Sequence of chain 1.C:
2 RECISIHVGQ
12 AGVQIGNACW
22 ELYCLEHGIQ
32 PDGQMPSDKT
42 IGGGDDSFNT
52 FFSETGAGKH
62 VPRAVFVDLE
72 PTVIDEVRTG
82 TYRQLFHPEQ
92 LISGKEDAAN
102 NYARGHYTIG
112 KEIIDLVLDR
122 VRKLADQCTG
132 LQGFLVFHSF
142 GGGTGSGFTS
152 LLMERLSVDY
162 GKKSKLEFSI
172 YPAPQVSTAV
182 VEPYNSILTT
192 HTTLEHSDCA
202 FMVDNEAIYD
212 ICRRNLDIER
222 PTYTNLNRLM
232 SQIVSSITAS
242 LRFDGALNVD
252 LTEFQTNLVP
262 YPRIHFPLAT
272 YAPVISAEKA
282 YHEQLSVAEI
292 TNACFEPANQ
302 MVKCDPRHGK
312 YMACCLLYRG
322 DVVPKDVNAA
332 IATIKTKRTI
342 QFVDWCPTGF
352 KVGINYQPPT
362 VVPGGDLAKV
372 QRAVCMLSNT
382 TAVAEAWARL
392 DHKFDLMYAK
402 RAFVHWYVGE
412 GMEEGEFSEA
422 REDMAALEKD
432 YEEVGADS

Binding-site contacts:
Ligand atom C4 contacts residue VAL236 of chain 1.D at 3.8 Å (hydrophobic).
Ligand atom C19 contacts residue ASN256 of chain 1.D at 3.8 Å.
Ligand atom O1 contacts residue ALA314 of chain 1.D at 3.4 Å.
Ligand atom C3 contacts residue LEU253 of chain 1.D at 3.8 Å (hydrophobic).
Ligand atom S1 contacts residue THR179 of chain 1.C at 3.8 Å.
Ligand atom O3 contacts residue LEU240 of chain 1.D at 3.5 Å (h-bond).
Ligand atom C20 contacts residue LEU253 of chain 1.D at 3.6 Å (hydrophobic).
Ligand atom O3 contacts residue CYS239 of chain 1.D at 3.3 Å.
Ligand atom C17 contacts residue LYS350 of chain 1.D at 3.9 Å.
Ligand atom C17 contacts residue ASN256 of chain 1.D at 3.1 Å.
Ligand atom C18 contacts residue VAL313 of chain 1.D at 3.0 Å (hydrophobic).
Ligand atom O1 contacts residue LEU253 of chain 1.D at 3.6 Å.
Ligand atom O6 contacts residue ASN256 of chain 1.D at 3.4 Å (h-bond).
Ligand atom C13 contacts residue SER178 of chain 1.C at 3.9 Å.
Ligand atom O5 contacts residue VAL181 of chain 1.C at 3.9 Å.
Ligand atom C13 contacts residue THR179 of chain 1.C at 3.9 Å.
Ligand atom C1 contacts residue LEU253 of chain 1.D at 3.3 Å (hydrophobic).
Ligand atom C6 contacts residue CYS239 of chain 1.D at 3.0 Å (hydrophobic).
Ligand atom C5 contacts residue ALA248 of chain 1.D at 3.7 Å (hydrophobic).
Ligand atom C7 contacts residue ALA248 of chain 1.D at 3.2 Å (hydrophobic).
Ligand atom O2 contacts residue VAL316 of chain 1.D at 3.9 Å.
Ligand atom C8 contacts residue LEU253 of chain 1.D at 3.9 Å (hydrophobic).
Ligand atom C21 contacts residue LEU253 of chain 1.D at 3.8 Å (hydrophobic).
Ligand atom C2 contacts residue ALA314 of chain 1.D at 3.5 Å (hydrophobic).
Ligand atom C16 contacts residue LYS350 of chain 1.D at 3.6 Å.
Ligand atom O5 contacts residue ASN256 of chain 1.D at 3.0 Å (h-bond).
Ligand atom C9 contacts residue LEU253 of chain 1.D at 3.6 Å (hydrophobic).
Ligand atom C22 contacts residue LEU253 of chain 1.D at 3.3 Å (hydrophobic).
Ligand atom C18 contacts residue ALA314 of chain 1.D at 3.9 Å (hydrophobic).
Ligand atom C18 contacts residue MET257 of chain 1.D at 3.5 Å (hydrophobic).
Ligand atom O6 contacts residue VAL181 of chain 1.C at 3.4 Å.
Ligand atom C9 contacts residue LYS252 of chain 1.D at 3.5 Å.
Ligand atom O3 contacts residue ALA248 of chain 1.D at 3.1 Å.
Ligand atom C4 contacts residue ILE368 of chain 1.D at 3.3 Å (hydrophobic).
Ligand atom O5 contacts residue LYS350 of chain 1.D at 3.0 Å.
Ligand atom C6 contacts residue LEU240 of chain 1.D at 3.2 Å (hydrophobic).
Ligand atom C16 contacts residue ASN256 of chain 1.D at 3.1 Å.
Ligand atom S1 contacts residue SER178 of chain 1.C at 3.7 Å.
Ligand atom C18 contacts residue LYS350 of chain 1.D at 3.8 Å.
Ligand atom O5 contacts residue ALA180 of chain 1.C at 3.3 Å.

The small molecule below binds the protein below.
Small molecule (SMILES): COc1cc2c(c(OC)c1OC)-c1ccc(OC)c(=O)cc1[C@@H](NC(=O)CS)CC2

Sequence of chain 1.D:
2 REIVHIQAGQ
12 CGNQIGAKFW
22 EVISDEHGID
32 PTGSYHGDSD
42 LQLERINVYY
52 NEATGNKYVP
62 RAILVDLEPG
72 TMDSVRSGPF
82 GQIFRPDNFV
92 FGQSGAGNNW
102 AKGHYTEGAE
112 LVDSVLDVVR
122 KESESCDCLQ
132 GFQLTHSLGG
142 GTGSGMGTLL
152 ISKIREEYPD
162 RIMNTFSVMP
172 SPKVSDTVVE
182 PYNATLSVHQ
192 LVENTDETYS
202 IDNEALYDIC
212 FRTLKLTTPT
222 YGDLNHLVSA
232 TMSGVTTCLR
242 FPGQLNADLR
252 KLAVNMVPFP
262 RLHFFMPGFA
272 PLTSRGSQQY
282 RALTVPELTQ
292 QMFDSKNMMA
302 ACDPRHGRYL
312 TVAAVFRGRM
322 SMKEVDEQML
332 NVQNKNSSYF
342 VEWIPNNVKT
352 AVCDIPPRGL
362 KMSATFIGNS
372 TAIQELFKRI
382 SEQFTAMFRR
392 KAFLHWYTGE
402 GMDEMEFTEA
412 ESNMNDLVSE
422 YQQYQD